A small-molecule ligand and the protein it binds are described below.
Small molecule (SMILES): CN(C)c1ccc(O)c2c1C[C@H]1C[C@H]3[C@H](N(C)C)C(O)=C(C(N)=O)C(=O)[C@@]3(O)C(O)=C1C2=O

Sequence of chain 1.D:
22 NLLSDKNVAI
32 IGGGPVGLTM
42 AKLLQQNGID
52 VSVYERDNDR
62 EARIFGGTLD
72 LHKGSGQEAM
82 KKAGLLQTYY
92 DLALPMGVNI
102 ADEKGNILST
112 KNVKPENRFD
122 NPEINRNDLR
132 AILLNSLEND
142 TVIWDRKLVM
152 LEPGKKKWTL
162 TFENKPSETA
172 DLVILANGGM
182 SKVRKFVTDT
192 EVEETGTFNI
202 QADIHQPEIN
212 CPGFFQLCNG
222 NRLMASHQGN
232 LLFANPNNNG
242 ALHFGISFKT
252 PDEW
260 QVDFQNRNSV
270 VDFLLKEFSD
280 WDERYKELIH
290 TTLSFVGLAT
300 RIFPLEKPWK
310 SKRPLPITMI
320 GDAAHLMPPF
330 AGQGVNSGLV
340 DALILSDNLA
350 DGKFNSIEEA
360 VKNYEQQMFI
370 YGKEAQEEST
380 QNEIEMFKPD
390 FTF

Binding-site contacts:
Ligand atom O7 contacts residue FAD1 of chain 1.T at 3.1 Å (h-bond).
Ligand atom O6 contacts residue ARG223 of chain 1.D at 3.6 Å.
Ligand atom C71 contacts residue MET385 of chain 1.D at 3.7 Å (hydrophobic).
Ligand atom C10 contacts residue PHE329 of chain 1.D at 3.6 Å (hydrophobic).
Ligand atom C17 contacts residue FAD1 of chain 1.T at 3.6 Å.
Ligand atom C71 contacts residue PHE329 of chain 1.D at 3.4 Å (hydrophobic).
Ligand atom C19 contacts residue GLN202 of chain 1.D at 3.9 Å.
Ligand atom O4 contacts residue GLY331 of chain 1.D at 3.6 Å (h-bond).
Ligand atom O5 contacts residue ARG223 of chain 1.D at 3.6 Å.
Ligand atom O8 contacts residue PHE234 of chain 1.D at 3.4 Å (h-bond).
Ligand atom C20 contacts residue PHE329 of chain 1.D at 3.6 Å (hydrophobic).
Ligand atom C7 contacts residue PRO328 of chain 1.D at 3.7 Å (hydrophobic).
Ligand atom N7 contacts residue PHE329 of chain 1.D at 3.8 Å.
Ligand atom C19 contacts residue FAD1 of chain 1.T at 3.3 Å.
Ligand atom O6 contacts residue FAD1 of chain 1.T at 2.8 Å (h-bond).
Ligand atom O2 contacts residue GLY246 of chain 1.D at 3.4 Å.
Ligand atom O2 contacts residue PHE234 of chain 1.D at 3.9 Å.
Ligand atom C2 contacts residue PHE234 of chain 1.D at 3.6 Å (hydrophobic).
Ligand atom O1 contacts residue ARG223 of chain 1.D at 3.2 Å (salt-bridge).
Ligand atom CN7 contacts residue MET225 of chain 1.D at 3.7 Å (hydrophobic).
Ligand atom C8 contacts residue PHE234 of chain 1.D at 3.8 Å (hydrophobic).
Ligand atom O8 contacts residue GLY246 of chain 1.D at 3.7 Å.
Ligand atom O4 contacts residue ALA330 of chain 1.D at 3.7 Å.
Ligand atom C13 contacts residue ALA330 of chain 1.D at 3.9 Å (hydrophobic).
Ligand atom C11 contacts residue PHE329 of chain 1.D at 3.7 Å (hydrophobic).
Ligand atom O8 contacts residue PHE245 of chain 1.D at 3.8 Å.
Ligand atom C71 contacts residue ASN381 of chain 1.D at 3.4 Å.
Ligand atom C20 contacts residue SER248 of chain 1.D at 3.9 Å.
Ligand atom C6 contacts residue PHE234 of chain 1.D at 3.4 Å (hydrophobic).
Ligand atom CN7 contacts residue PHE392 of chain 1.D at 3.8 Å (hydrophobic).
Ligand atom O8 contacts residue HIS244 of chain 1.D at 3.2 Å (h-bond).
Ligand atom C15 contacts residue ARG223 of chain 1.D at 3.8 Å.
Ligand atom C20 contacts residue PRO328 of chain 1.D at 3.4 Å (hydrophobic).
Ligand atom N2 contacts residue ASN236 of chain 1.D at 3.5 Å (h-bond).
Ligand atom N2 contacts residue ALA235 of chain 1.D at 3.7 Å.
Ligand atom C5 contacts residue PRO328 of chain 1.D at 3.5 Å (hydrophobic).
Ligand atom C4 contacts residue PHE234 of chain 1.D at 3.7 Å (hydrophobic).
Ligand atom C21 contacts residue PHE234 of chain 1.D at 3.8 Å (hydrophobic).
Ligand atom C3 contacts residue PHE234 of chain 1.D at 3.5 Å (hydrophobic).
Ligand atom O2 contacts residue GLN202 of chain 1.D at 2.9 Å (h-bond).